Binding-site contacts:
Ligand atom O3 contacts residue GLU672 of chain 2.A at 2.6 Å (salt-bridge).
Ligand atom O6 contacts residue VAL455 of chain 2.A at 3.7 Å.
Ligand atom O4 contacts residue GLY675 of chain 2.A at 2.6 Å (h-bond).
Ligand atom O2 contacts residue TYR573 of chain 2.A at 3.1 Å (h-bond).
Ligand atom O1 contacts residue LEU136 of chain 2.A at 3.4 Å (h-bond).
Ligand atom C5 contacts residue LEU136 of chain 2.A at 3.7 Å (hydrophobic).
Ligand atom C6 contacts residue GLY135 of chain 2.A at 3.6 Å.
Ligand atom C2 contacts residue HIS377 of chain 2.A at 3.6 Å.
Ligand atom O2 contacts residue ASN284 of chain 2.A at 3.0 Å (h-bond).
Ligand atom C6 contacts residue ASN484 of chain 2.A at 3.4 Å.
Ligand atom C4 contacts residue GLY675 of chain 2.A at 3.6 Å.
Ligand atom C1 contacts residue LEU136 of chain 2.A at 4.0 Å (hydrophobic).
Ligand atom C6 contacts residue LEU139 of chain 2.A at 4.2 Å (hydrophobic).
Ligand atom C3 contacts residue GLU672 of chain 2.A at 3.4 Å.
Ligand atom O6 contacts residue ASN484 of chain 2.A at 2.9 Å (h-bond).
Ligand atom O2 contacts residue GLU672 of chain 2.A at 3.1 Å (salt-bridge).
Ligand atom O1 contacts residue GLY135 of chain 2.A at 3.3 Å.
Ligand atom C2 contacts residue ASN284 of chain 2.A at 4.0 Å.
Ligand atom O5 contacts residue HIS377 of chain 2.A at 3.6 Å.
Ligand atom O2 contacts residue HIS377 of chain 2.A at 4.2 Å.
Ligand atom C3 contacts residue SER674 of chain 2.A at 4.2 Å.
Ligand atom O3 contacts residue GLY675 of chain 2.A at 3.0 Å (h-bond).
Ligand atom C6 contacts residue LEU136 of chain 2.A at 3.9 Å (hydrophobic).
Ligand atom C2 contacts residue GLU672 of chain 2.A at 3.8 Å.
Ligand atom O5 contacts residue LEU136 of chain 2.A at 3.5 Å (h-bond).
Ligand atom O5 contacts residue GLY135 of chain 2.A at 3.9 Å.
Ligand atom C3 contacts residue GLY675 of chain 2.A at 3.7 Å.
Ligand atom O6 contacts residue HIS377 of chain 2.A at 2.8 Å (h-bond).
Ligand atom O3 contacts residue ALA673 of chain 2.A at 3.5 Å (h-bond).
Ligand atom O6 contacts residue LEU139 of chain 2.A at 4.0 Å.
Ligand atom O4 contacts residue THR676 of chain 2.A at 4.0 Å.
Ligand atom C5 contacts residue GLY135 of chain 2.A at 3.6 Å.
Ligand atom C6 contacts residue HIS377 of chain 2.A at 3.6 Å.
Ligand atom O4 contacts residue ASN484 of chain 2.A at 3.4 Å (h-bond).
Ligand atom C4 contacts residue ASN484 of chain 2.A at 4.0 Å.
Ligand atom O1 contacts residue ASN284 of chain 2.A at 3.8 Å.
Ligand atom O4 contacts residue SER674 of chain 2.A at 3.7 Å.
Ligand atom O3 contacts residue SER674 of chain 2.A at 3.0 Å (h-bond).
Ligand atom C1 contacts residue HIS377 of chain 2.A at 4.2 Å.
Ligand atom C1 contacts residue ASN284 of chain 2.A at 4.0 Å.

A protein and the small-molecule ligand that binds it are described below.
Small molecule (SMILES): OC[C@H]1O[C@H](O)[C@H](O)[C@@H](O)[C@@H]1O

Sequence of chain 2.A:
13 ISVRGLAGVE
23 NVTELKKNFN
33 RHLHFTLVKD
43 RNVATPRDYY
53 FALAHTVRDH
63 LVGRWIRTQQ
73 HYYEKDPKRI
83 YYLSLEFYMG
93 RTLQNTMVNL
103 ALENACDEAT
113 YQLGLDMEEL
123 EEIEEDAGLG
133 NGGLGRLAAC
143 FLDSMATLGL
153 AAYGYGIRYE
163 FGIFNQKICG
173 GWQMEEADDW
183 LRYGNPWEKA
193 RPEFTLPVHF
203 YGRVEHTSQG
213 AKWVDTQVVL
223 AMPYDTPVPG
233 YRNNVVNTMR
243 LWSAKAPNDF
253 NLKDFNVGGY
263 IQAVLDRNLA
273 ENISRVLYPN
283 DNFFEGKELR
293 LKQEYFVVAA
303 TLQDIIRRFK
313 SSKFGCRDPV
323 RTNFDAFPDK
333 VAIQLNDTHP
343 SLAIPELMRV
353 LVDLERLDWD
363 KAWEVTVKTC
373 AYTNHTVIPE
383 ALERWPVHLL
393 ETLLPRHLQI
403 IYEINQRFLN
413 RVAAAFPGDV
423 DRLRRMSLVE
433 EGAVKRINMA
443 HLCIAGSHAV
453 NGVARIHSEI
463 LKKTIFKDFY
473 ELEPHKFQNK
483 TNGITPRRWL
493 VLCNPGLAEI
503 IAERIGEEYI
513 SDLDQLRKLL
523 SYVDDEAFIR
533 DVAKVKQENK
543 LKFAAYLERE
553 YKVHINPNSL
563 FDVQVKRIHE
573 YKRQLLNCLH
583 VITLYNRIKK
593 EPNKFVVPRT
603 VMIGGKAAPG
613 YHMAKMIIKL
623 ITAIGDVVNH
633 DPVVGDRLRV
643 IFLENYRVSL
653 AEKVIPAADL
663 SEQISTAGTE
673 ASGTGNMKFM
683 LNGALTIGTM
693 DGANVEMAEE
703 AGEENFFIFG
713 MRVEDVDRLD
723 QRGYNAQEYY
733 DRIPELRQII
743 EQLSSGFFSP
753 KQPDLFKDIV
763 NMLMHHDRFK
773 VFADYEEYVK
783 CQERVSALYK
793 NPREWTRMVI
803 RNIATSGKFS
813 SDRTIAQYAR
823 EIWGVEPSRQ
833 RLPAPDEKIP